Binding-site contacts:
Ligand atom C1 contacts residue ASN724 of chain 1.A at 1.4 Å.
Ligand atom C8 contacts residue GLN713 of chain 1.A at 3.9 Å.
Ligand atom C3 contacts residue ASN724 of chain 1.A at 3.8 Å.
Ligand atom O7 contacts residue ASN724 of chain 1.A at 4.3 Å.
Ligand atom N2 contacts residue ASN724 of chain 1.A at 2.9 Å (h-bond).
Ligand atom O7 contacts residue LEU712 of chain 1.A at 4.4 Å.
Ligand atom C7 contacts residue GLN713 of chain 1.A at 4.4 Å.
Ligand atom C4 contacts residue ASN724 of chain 1.A at 4.2 Å.
Ligand atom C7 contacts residue ASN724 of chain 1.A at 3.8 Å.
Ligand atom O7 contacts residue GLN713 of chain 1.A at 3.9 Å.
Ligand atom O5 contacts residue ASN724 of chain 1.A at 2.4 Å (h-bond).
Ligand atom C8 contacts residue LEU755 of chain 1.A at 3.7 Å (hydrophobic).
Ligand atom C2 contacts residue ASN724 of chain 1.A at 2.5 Å.
Ligand atom C5 contacts residue ASN724 of chain 1.A at 3.7 Å.

A protein and the small-molecule ligand that binds it are described below.
Small molecule (SMILES): CC(=O)N[C@@H]1[C@@H](O)[C@H](O)[C@@H](CO)O[C@H]1O

Sequence of chain 1.A:
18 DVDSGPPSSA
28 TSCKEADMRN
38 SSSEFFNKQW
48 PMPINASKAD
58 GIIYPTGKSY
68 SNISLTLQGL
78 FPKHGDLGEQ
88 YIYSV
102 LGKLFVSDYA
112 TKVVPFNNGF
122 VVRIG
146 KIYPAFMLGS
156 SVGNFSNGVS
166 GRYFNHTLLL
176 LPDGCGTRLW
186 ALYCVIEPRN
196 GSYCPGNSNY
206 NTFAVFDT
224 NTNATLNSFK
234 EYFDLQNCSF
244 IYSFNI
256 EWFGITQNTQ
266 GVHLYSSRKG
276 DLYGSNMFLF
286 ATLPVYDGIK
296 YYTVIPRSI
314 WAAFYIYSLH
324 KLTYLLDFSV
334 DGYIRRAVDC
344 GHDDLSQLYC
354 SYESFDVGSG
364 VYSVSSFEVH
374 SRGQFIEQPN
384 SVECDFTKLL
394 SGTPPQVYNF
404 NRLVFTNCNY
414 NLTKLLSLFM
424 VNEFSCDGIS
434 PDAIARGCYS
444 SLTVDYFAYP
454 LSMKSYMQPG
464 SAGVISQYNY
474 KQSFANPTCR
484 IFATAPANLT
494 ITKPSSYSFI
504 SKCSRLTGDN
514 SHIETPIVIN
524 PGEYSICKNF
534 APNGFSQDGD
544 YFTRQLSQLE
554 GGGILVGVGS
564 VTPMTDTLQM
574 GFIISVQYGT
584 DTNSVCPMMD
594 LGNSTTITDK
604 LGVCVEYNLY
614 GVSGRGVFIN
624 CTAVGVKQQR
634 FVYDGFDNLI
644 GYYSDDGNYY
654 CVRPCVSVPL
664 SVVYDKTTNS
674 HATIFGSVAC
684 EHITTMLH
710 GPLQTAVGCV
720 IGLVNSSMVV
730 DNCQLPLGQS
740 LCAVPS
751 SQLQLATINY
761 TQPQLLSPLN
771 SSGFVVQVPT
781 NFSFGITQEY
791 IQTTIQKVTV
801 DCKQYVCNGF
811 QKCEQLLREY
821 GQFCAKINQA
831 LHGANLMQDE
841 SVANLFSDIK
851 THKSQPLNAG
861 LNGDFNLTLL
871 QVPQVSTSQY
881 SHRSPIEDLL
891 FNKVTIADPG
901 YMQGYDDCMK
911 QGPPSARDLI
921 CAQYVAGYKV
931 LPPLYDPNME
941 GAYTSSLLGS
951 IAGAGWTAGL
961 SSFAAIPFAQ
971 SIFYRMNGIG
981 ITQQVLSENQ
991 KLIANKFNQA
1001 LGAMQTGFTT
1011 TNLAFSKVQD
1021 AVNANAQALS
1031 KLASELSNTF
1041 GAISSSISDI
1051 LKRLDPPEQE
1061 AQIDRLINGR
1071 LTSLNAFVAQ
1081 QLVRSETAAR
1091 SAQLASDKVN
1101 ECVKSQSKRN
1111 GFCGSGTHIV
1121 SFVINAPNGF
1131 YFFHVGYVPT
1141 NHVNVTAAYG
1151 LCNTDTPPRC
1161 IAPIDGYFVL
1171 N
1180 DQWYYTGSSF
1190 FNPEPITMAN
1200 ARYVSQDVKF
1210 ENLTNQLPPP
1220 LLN